Sequence of chain 26.A:
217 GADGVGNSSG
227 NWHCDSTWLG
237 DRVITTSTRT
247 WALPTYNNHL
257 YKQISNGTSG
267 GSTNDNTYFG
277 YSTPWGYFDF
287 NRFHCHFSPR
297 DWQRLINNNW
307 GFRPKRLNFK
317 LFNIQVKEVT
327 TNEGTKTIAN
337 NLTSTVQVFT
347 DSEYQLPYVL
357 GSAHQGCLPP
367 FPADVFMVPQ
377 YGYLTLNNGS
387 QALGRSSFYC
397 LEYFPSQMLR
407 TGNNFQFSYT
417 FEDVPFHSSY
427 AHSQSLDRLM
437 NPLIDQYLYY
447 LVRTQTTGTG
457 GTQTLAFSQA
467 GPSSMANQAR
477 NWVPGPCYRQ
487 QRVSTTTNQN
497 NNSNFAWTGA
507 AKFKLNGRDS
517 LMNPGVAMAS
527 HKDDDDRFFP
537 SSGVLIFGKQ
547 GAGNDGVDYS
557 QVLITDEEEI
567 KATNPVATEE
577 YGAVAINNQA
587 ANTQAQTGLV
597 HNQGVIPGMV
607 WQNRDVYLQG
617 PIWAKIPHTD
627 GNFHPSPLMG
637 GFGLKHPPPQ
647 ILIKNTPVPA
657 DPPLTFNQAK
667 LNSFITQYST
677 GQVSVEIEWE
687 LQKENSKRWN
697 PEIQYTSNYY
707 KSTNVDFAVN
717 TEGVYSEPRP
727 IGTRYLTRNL

Binding-site contacts:
Ligand atom N6 contacts residue VAL420 of chain 53.A at 4.0 Å.
Ligand atom N7 contacts residue HIS630 of chain 53.A at 4.1 Å.
Ligand atom C4 contacts residue PRO421 of chain 53.A at 4.3 Å (hydrophobic).
Ligand atom N9 contacts residue PRO421 of chain 53.A at 4.4 Å.
Ligand atom N6 contacts residue GLY639 of chain 53.A at 3.6 Å (h-bond).
Ligand atom C2 contacts residue GLY639 of chain 53.A at 3.1 Å.
Ligand atom C2' contacts residue HIS630 of chain 53.A at 3.2 Å.
Ligand atom N6 contacts residue SER632 of chain 53.A at 3.3 Å (h-bond).
Ligand atom N6 contacts residue PHE638 of chain 53.A at 3.9 Å.
Ligand atom C8 contacts residue PRO421 of chain 53.A at 4.3 Å (hydrophobic).
Ligand atom C2 contacts residue PRO631 of chain 53.A at 3.3 Å (hydrophobic).
Ligand atom C5 contacts residue PRO631 of chain 53.A at 4.2 Å (hydrophobic).
Ligand atom N1 contacts residue PRO631 of chain 53.A at 3.5 Å (h-bond).
Ligand atom N9 contacts residue HIS630 of chain 53.A at 4.2 Å.
Ligand atom N1 contacts residue VAL420 of chain 53.A at 3.7 Å.
Ligand atom C5 contacts residue SER632 of chain 53.A at 4.1 Å.
Ligand atom C6 contacts residue GLY639 of chain 53.A at 3.8 Å.
Ligand atom C8 contacts residue HIS630 of chain 53.A at 3.3 Å.
Ligand atom N7 contacts residue PRO421 of chain 53.A at 4.2 Å.
Ligand atom O1P contacts residue LYS641 of chain 26.A at 4.0 Å.
Ligand atom N1 contacts residue PHE638 of chain 53.A at 4.3 Å.
Ligand atom C6 contacts residue PRO421 of chain 53.A at 4.1 Å (hydrophobic).
Ligand atom C6 contacts residue PRO631 of chain 53.A at 3.9 Å (hydrophobic).
Ligand atom C1' contacts residue HIS630 of chain 53.A at 4.0 Å.
Ligand atom C4 contacts residue PRO631 of chain 53.A at 4.0 Å (hydrophobic).
Ligand atom N7 contacts residue ASN609 of chain 53.A at 3.8 Å.
Ligand atom C6 contacts residue SER632 of chain 53.A at 3.9 Å.
Ligand atom C6 contacts residue VAL420 of chain 53.A at 4.0 Å (hydrophobic).
Ligand atom N6 contacts residue GLY637 of chain 53.A at 3.7 Å.
Ligand atom C2 contacts residue PRO421 of chain 53.A at 4.5 Å (hydrophobic).
Ligand atom N1 contacts residue PRO421 of chain 53.A at 4.3 Å.
Ligand atom O2P contacts residue ASP626 of chain 26.A at 4.2 Å.
Ligand atom C2 contacts residue VAL420 of chain 53.A at 4.3 Å (hydrophobic).
Ligand atom N1 contacts residue GLY639 of chain 53.A at 3.1 Å (h-bond).
Ligand atom N3 contacts residue GLY639 of chain 53.A at 4.3 Å.
Ligand atom C1' contacts residue PRO631 of chain 53.A at 4.3 Å (hydrophobic).
Ligand atom C3' contacts residue HIS630 of chain 53.A at 4.4 Å.
Ligand atom N3 contacts residue PRO631 of chain 53.A at 3.6 Å.
Ligand atom N7 contacts residue SER632 of chain 53.A at 4.1 Å.
Ligand atom C5 contacts residue PRO421 of chain 53.A at 4.1 Å (hydrophobic).

A small-molecule ligand and the protein it binds are described below.
Small molecule (SMILES): Nc1ncnc2c1ncn2[C@H]1C[C@H](O)[C@@H](COP(=O)(O)O)O1

Sequence of chain 53.A:
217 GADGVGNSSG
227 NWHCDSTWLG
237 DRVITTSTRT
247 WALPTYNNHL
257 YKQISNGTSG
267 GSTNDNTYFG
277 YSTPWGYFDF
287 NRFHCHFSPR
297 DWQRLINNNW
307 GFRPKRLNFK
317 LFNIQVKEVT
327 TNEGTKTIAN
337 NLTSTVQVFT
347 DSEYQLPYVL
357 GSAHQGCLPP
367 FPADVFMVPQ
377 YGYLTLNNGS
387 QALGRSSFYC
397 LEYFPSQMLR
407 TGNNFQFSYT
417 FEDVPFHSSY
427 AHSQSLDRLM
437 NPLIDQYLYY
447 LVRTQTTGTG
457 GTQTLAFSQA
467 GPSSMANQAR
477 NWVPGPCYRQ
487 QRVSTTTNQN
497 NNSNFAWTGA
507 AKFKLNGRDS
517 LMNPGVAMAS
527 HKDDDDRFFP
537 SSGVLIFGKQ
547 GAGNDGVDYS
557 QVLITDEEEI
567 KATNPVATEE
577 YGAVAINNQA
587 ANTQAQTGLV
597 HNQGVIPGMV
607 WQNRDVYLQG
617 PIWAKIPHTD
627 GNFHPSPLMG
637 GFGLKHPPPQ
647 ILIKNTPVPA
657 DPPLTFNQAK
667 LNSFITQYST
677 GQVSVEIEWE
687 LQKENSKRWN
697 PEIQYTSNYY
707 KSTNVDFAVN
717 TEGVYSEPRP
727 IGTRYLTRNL